The protein below binds the small molecule below.
Small molecule (SMILES): CC(=O)N[C@@H]1[C@@H](O)[C@H](O)[C@@H](CO)O[C@H]1O

Binding-site contacts:
Ligand atom O5 contacts residue TRP435 of chain 1.A at 3.8 Å.
Ligand atom C7 contacts residue TRP435 of chain 1.A at 4.5 Å (hydrophobic).
Ligand atom O7 contacts residue TRP435 of chain 1.A at 3.6 Å.
Ligand atom O5 contacts residue ASN459 of chain 1.A at 2.4 Å (h-bond).
Ligand atom C2 contacts residue TRP435 of chain 1.A at 4.0 Å (hydrophobic).
Ligand atom C1 contacts residue ASN459 of chain 1.A at 1.4 Å.
Ligand atom N2 contacts residue ASN459 of chain 1.A at 3.0 Å (h-bond).
Ligand atom C7 contacts residue ASN459 of chain 1.A at 3.2 Å.
Ligand atom C3 contacts residue ASN459 of chain 1.A at 3.8 Å.
Ligand atom C8 contacts residue TYR519 of chain 1.A at 3.5 Å (hydrophobic).
Ligand atom C4 contacts residue ASN459 of chain 1.A at 4.2 Å.
Ligand atom O6 contacts residue GLN413 of chain 1.A at 4.1 Å.
Ligand atom C5 contacts residue ASN459 of chain 1.A at 3.7 Å.
Ligand atom C2 contacts residue ASN459 of chain 1.A at 2.5 Å.
Ligand atom C1 contacts residue TRP435 of chain 1.A at 4.0 Å (hydrophobic).
Ligand atom C5 contacts residue TRP435 of chain 1.A at 4.2 Å (hydrophobic).
Ligand atom O4 contacts residue TRP435 of chain 1.A at 4.5 Å.
Ligand atom C3 contacts residue TRP435 of chain 1.A at 4.3 Å (hydrophobic).
Ligand atom O6 contacts residue TRP435 of chain 1.A at 4.0 Å.
Ligand atom C6 contacts residue TRP435 of chain 1.A at 4.1 Å (hydrophobic).
Ligand atom O7 contacts residue ASN459 of chain 1.A at 3.0 Å (h-bond).
Ligand atom O3 contacts residue TRP435 of chain 1.A at 4.3 Å.
Ligand atom C8 contacts residue ASN459 of chain 1.A at 4.3 Å.
Ligand atom C4 contacts residue TRP435 of chain 1.A at 3.8 Å (hydrophobic).

Sequence of chain 1.A:
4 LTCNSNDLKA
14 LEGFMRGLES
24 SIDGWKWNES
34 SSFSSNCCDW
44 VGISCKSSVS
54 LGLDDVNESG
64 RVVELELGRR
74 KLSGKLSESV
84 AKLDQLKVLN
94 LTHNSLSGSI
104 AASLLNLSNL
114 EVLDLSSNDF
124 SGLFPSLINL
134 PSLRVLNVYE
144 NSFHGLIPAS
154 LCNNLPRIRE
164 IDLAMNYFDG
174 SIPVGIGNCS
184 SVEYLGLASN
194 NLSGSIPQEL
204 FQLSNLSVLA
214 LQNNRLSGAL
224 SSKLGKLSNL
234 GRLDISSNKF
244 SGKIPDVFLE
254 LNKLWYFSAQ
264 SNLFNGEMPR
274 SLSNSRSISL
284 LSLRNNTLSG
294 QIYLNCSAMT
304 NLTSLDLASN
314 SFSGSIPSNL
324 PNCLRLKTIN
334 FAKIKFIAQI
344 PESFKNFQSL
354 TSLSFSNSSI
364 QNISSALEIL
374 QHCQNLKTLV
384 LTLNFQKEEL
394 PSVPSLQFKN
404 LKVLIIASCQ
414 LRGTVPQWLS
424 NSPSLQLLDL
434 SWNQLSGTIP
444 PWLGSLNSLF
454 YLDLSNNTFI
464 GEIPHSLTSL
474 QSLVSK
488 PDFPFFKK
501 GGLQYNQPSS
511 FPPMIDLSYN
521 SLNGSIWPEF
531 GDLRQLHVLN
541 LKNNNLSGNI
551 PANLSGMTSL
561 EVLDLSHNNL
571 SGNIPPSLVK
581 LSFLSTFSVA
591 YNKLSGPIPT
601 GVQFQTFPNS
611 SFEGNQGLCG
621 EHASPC